A protein and the small-molecule ligand that binds it are described below.
Small molecule (SMILES): CC(C)CCC[C@@H](C)[C@H]1CC[C@H]2[C@@H]3CC=C4C[C@@H](OC(=O)CCC(=O)O)CC[C@]4(C)[C@H]3CC[C@]12C

Binding-site contacts:
Ligand atom CAU contacts residue TYR972 of chain 1.D at 4.2 Å (hydrophobic).
Ligand atom CAN contacts residue Y011 of chain 1.T at 4.0 Å.
Ligand atom CAZ contacts residue PRO964 of chain 1.D at 3.8 Å (hydrophobic).
Ligand atom CAA contacts residue LEU938 of chain 1.D at 4.0 Å (hydrophobic).
Ligand atom CAV contacts residue PRO964 of chain 1.D at 3.3 Å (hydrophobic).
Ligand atom CAA contacts residue LEU945 of chain 1.D at 3.8 Å (hydrophobic).
Ligand atom CAT contacts residue TRP1022 of chain 1.B at 3.8 Å (hydrophobic).
Ligand atom CBB contacts residue PHE971 of chain 1.D at 3.8 Å (hydrophobic).
Ligand atom CAS contacts residue LEU1026 of chain 1.B at 4.1 Å (hydrophobic).
Ligand atom CAD contacts residue VAL1025 of chain 1.B at 3.8 Å (hydrophobic).
Ligand atom CAS contacts residue VAL1025 of chain 1.B at 3.6 Å (hydrophobic).
Ligand atom CAR contacts residue TRP1022 of chain 1.B at 4.2 Å (hydrophobic).
Ligand atom CAV contacts residue ARG968 of chain 1.D at 4.2 Å.
Ligand atom CAR contacts residue ARG968 of chain 1.D at 3.7 Å.
Ligand atom CAE contacts residue PHE971 of chain 1.D at 3.6 Å (hydrophobic).
Ligand atom CAB contacts residue Y011 of chain 1.T at 3.7 Å.
Ligand atom OAW contacts residue ARG968 of chain 1.D at 3.4 Å (salt-bridge).
Ligand atom CAB contacts residue LEU938 of chain 1.D at 3.8 Å (hydrophobic).
Ligand atom CBA contacts residue LEU938 of chain 1.D at 4.0 Å (hydrophobic).
Ligand atom OAG contacts residue PRO964 of chain 1.D at 3.4 Å.
Ligand atom CAA contacts residue LEU941 of chain 1.D at 3.8 Å (hydrophobic).
Ligand atom OAH contacts residue TRP1022 of chain 1.B at 3.8 Å.
Ligand atom CAE contacts residue TYR972 of chain 1.D at 3.6 Å (hydrophobic).
Ligand atom CAN contacts residue LEU945 of chain 1.D at 4.2 Å (hydrophobic).
Ligand atom CAJ contacts residue LEU945 of chain 1.D at 3.9 Å (hydrophobic).
Ligand atom CAI contacts residue PRO964 of chain 1.D at 3.9 Å (hydrophobic).
Ligand atom CAU contacts residue VAL1025 of chain 1.B at 4.3 Å (hydrophobic).
Ligand atom CAY contacts residue PRO964 of chain 1.D at 4.2 Å (hydrophobic).
Ligand atom OAF contacts residue PRO964 of chain 1.D at 3.6 Å.
Ligand atom CAO contacts residue PHE971 of chain 1.D at 4.3 Å (hydrophobic).
Ligand atom CAB contacts residue TYR975 of chain 1.D at 3.6 Å (hydrophobic).
Ligand atom CAD contacts residue ARG968 of chain 1.D at 3.9 Å.
Ligand atom CAT contacts residue VAL1025 of chain 1.B at 4.0 Å (hydrophobic).
Ligand atom CAE contacts residue LEU967 of chain 1.D at 3.7 Å (hydrophobic).
Ligand atom CAD contacts residue TYR972 of chain 1.D at 4.1 Å (hydrophobic).
Ligand atom CAS contacts residue TRP1022 of chain 1.B at 4.2 Å (hydrophobic).
Ligand atom CBA contacts residue Y011 of chain 1.T at 3.9 Å.
Ligand atom CBC contacts residue ARG968 of chain 1.D at 4.0 Å.
Ligand atom CAA contacts residue GLY942 of chain 1.D at 3.7 Å.
Ligand atom CAC contacts residue VAL1029 of chain 1.B at 3.7 Å (hydrophobic).

Sequence of chain 1.B:
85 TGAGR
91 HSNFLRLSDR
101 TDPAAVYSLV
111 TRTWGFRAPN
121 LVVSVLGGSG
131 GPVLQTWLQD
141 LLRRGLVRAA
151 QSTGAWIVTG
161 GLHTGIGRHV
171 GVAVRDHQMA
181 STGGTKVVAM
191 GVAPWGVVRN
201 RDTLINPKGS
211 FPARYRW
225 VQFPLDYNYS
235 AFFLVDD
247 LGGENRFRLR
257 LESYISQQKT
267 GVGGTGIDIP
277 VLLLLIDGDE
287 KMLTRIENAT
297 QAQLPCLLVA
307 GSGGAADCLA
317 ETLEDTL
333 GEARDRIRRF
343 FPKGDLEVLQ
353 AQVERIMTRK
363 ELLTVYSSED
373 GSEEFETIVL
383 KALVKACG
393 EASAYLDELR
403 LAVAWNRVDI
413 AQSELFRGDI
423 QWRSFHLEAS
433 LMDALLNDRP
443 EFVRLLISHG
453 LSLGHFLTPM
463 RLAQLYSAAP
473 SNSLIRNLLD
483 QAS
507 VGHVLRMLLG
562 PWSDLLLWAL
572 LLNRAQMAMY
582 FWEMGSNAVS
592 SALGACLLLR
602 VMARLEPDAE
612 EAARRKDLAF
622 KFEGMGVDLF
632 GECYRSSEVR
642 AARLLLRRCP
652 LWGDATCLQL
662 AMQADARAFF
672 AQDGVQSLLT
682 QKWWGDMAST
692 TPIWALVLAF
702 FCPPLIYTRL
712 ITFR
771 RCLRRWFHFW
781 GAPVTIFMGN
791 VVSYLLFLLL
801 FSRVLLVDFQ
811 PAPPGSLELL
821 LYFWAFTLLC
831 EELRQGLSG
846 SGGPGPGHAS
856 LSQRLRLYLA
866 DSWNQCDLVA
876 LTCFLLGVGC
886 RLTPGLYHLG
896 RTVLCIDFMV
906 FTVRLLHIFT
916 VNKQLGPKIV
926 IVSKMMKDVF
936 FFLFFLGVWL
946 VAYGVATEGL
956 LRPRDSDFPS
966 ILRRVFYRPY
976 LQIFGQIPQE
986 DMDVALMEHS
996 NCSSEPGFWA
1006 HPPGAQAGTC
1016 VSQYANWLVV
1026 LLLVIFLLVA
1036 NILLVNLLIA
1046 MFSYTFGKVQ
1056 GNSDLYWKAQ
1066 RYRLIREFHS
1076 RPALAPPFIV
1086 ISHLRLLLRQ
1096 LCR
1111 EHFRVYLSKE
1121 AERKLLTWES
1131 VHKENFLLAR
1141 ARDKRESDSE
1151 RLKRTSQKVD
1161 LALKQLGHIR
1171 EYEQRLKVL

Sequence of chain 1.D:
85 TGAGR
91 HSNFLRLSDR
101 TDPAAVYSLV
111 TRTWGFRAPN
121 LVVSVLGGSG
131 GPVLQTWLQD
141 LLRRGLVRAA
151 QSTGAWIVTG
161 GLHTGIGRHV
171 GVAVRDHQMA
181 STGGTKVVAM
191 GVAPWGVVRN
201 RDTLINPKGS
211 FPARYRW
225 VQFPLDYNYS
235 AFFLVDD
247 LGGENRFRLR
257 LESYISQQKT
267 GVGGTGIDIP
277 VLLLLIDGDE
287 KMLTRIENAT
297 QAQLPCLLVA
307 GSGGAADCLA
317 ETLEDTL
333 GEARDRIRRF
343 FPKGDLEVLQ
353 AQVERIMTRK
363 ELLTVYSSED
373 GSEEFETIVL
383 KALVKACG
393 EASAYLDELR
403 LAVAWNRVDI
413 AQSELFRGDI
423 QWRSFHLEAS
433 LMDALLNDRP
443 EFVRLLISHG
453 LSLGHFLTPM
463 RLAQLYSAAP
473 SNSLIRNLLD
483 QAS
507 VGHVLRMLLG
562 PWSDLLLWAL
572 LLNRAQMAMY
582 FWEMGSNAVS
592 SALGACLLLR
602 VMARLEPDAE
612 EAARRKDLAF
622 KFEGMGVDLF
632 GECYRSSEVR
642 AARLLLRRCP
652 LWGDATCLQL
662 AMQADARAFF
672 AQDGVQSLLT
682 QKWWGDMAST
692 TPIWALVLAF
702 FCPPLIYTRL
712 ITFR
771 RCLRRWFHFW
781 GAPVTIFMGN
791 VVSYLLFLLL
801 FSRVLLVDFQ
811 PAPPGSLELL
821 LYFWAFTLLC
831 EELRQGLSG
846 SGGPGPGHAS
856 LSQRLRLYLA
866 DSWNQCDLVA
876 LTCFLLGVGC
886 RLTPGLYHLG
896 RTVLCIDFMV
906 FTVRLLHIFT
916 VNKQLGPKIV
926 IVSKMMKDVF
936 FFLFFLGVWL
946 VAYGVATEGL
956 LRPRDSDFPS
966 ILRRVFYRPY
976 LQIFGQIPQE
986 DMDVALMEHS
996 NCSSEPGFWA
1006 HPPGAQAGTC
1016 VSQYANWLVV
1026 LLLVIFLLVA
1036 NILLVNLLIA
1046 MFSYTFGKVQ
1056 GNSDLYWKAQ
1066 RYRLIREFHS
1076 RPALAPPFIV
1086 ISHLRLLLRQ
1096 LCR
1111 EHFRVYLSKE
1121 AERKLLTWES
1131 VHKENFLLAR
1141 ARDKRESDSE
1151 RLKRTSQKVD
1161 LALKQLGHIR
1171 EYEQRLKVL